Binding-site contacts:
Ligand atom O7 contacts residue LYS752 of chain 1.A at 4.3 Å.
Ligand atom C6 contacts residue THR755 of chain 1.A at 4.5 Å.
Ligand atom C3 contacts residue ASN753 of chain 1.A at 3.8 Å.
Ligand atom N2 contacts residue GLU722 of chain 1.A at 4.5 Å.
Ligand atom C8 contacts residue ASN753 of chain 1.A at 4.5 Å.
Ligand atom C5 contacts residue THR755 of chain 1.A at 4.3 Å.
Ligand atom O5 contacts residue THR755 of chain 1.A at 4.3 Å.
Ligand atom O6 contacts residue GLU722 of chain 1.A at 2.9 Å (salt-bridge).
Ligand atom C7 contacts residue ASN753 of chain 1.A at 3.3 Å.
Ligand atom O5 contacts residue ASN753 of chain 1.A at 2.4 Å (h-bond).
Ligand atom C1 contacts residue ASN753 of chain 1.A at 1.4 Å.
Ligand atom O5 contacts residue LEU756 of chain 1.A at 4.2 Å.
Ligand atom N2 contacts residue ASN753 of chain 1.A at 3.0 Å (h-bond).
Ligand atom O7 contacts residue ASN753 of chain 1.A at 3.3 Å (h-bond).
Ligand atom C5 contacts residue ASN753 of chain 1.A at 3.6 Å.
Ligand atom C2 contacts residue ASN753 of chain 1.A at 2.5 Å.
Ligand atom C6 contacts residue GLU722 of chain 1.A at 3.8 Å.
Ligand atom C4 contacts residue ASN753 of chain 1.A at 4.2 Å.

This protein binds this small molecule.
Small molecule (SMILES): CC(=O)N[C@H]1[C@H](O[C@H]2[C@H](O)[C@@H](NC(C)=O)CO[C@@H]2CO)O[C@H](CO)[C@@H](O)[C@@H]1O

Sequence of chain 1.A:
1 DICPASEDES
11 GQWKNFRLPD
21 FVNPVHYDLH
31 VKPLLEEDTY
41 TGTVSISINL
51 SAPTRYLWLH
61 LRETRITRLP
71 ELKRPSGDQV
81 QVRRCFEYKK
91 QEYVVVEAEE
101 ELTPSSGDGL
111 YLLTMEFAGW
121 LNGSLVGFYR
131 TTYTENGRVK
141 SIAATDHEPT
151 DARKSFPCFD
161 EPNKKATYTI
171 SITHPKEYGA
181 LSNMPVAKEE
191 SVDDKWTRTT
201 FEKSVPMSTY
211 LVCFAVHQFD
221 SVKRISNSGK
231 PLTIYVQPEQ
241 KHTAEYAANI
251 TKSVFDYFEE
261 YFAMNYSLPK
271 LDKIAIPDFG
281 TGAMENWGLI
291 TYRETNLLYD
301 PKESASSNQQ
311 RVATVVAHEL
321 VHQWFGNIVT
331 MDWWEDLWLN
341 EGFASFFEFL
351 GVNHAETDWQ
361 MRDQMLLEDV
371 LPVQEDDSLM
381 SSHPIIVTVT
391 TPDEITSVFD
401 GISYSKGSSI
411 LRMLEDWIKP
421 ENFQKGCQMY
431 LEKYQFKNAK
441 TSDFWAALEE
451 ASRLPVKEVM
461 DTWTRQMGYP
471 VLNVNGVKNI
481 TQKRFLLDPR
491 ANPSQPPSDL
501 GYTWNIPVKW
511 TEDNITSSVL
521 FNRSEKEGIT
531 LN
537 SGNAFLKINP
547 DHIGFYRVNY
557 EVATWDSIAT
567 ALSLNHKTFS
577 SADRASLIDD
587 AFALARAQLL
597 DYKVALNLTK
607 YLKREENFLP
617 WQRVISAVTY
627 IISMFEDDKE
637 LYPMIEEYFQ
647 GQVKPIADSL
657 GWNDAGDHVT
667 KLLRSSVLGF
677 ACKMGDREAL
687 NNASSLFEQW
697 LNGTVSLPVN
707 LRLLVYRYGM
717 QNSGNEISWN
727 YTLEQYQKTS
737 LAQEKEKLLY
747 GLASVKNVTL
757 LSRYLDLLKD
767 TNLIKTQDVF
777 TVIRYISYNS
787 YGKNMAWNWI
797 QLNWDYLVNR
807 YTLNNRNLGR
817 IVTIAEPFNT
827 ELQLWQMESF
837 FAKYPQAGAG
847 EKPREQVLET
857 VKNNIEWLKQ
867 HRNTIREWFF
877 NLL